Binding-site contacts:
Ligand atom C5 contacts residue ILE183 of chain 30.A at 4.4 Å (hydrophobic).
Ligand atom O contacts residue ASN194 of chain 30.A at 3.0 Å (h-bond).
Ligand atom C5 contacts residue ILE95 of chain 30.A at 3.8 Å (hydrophobic).
Ligand atom C7 contacts residue ILE95 of chain 30.A at 4.3 Å (hydrophobic).
Ligand atom N contacts residue MET181 of chain 30.A at 3.9 Å.
Ligand atom C4 contacts residue ILE183 of chain 30.A at 4.2 Å (hydrophobic).
Ligand atom O contacts residue LEU107 of chain 30.A at 4.4 Å.
Ligand atom C1 contacts residue ILE219 of chain 30.A at 4.1 Å (hydrophobic).
Ligand atom N contacts residue TYR146 of chain 30.A at 4.1 Å.
Ligand atom C4 contacts residue ILE95 of chain 30.A at 4.0 Å (hydrophobic).
Ligand atom C2 contacts residue TYR146 of chain 30.A at 3.9 Å (hydrophobic).
Ligand atom C9 contacts residue TYR192 of chain 30.A at 4.1 Å (hydrophobic).
Ligand atom C7 contacts residue PHE240 of chain 30.A at 3.9 Å (hydrophobic).
Ligand atom C2 contacts residue ILE95 of chain 30.A at 3.8 Å (hydrophobic).
Ligand atom C2 contacts residue ILE183 of chain 30.A at 4.2 Å (hydrophobic).
Ligand atom C contacts residue TYR192 of chain 30.A at 4.2 Å (hydrophobic).
Ligand atom C6 contacts residue TYR192 of chain 30.A at 4.4 Å (hydrophobic).
Ligand atom CA2 contacts residue PHE115 of chain 30.A at 4.3 Å (hydrophobic).
Ligand atom C8 contacts residue TYR192 of chain 30.A at 3.6 Å (hydrophobic).
Ligand atom N contacts residue ILE219 of chain 30.A at 4.0 Å.
Ligand atom C8 contacts residue MET216 of chain 30.A at 3.9 Å (hydrophobic).
Ligand atom C10 contacts residue MET216 of chain 30.A at 3.6 Å (hydrophobic).
Ligand atom O contacts residue VAL113 of chain 30.A at 4.0 Å.
Ligand atom OXT contacts residue TYR210 of chain 30.A at 3.0 Å (h-bond).
Ligand atom O contacts residue TYR192 of chain 30.A at 3.9 Å.
Ligand atom C3 contacts residue ILE183 of chain 30.A at 3.7 Å (hydrophobic).
Ligand atom C5 contacts residue PHE240 of chain 30.A at 4.1 Å (hydrophobic).
Ligand atom C contacts residue TYR210 of chain 30.A at 4.1 Å (hydrophobic).
Ligand atom C9 contacts residue PHE115 of chain 30.A at 4.1 Å (hydrophobic).
Ligand atom C9 contacts residue PHE240 of chain 30.A at 4.1 Å (hydrophobic).
Ligand atom C1 contacts residue ILE183 of chain 30.A at 4.2 Å (hydrophobic).
Ligand atom C1 contacts residue VAL119 of chain 30.A at 4.2 Å (hydrophobic).
Ligand atom C3 contacts residue ILE95 of chain 30.A at 4.2 Å (hydrophobic).
Ligand atom C6 contacts residue ILE95 of chain 30.A at 4.1 Å (hydrophobic).
Ligand atom OXT contacts residue MET216 of chain 30.A at 4.2 Å.
Ligand atom C contacts residue ASN194 of chain 30.A at 4.0 Å.
Ligand atom C7 contacts residue TYR192 of chain 30.A at 4.4 Å (hydrophobic).
Ligand atom C10 contacts residue TYR192 of chain 30.A at 4.3 Å (hydrophobic).
Ligand atom C7 contacts residue VAL117 of chain 30.A at 4.3 Å (hydrophobic).
Ligand atom OXT contacts residue ASN194 of chain 30.A at 4.3 Å.

Sequence of chain 30.A:
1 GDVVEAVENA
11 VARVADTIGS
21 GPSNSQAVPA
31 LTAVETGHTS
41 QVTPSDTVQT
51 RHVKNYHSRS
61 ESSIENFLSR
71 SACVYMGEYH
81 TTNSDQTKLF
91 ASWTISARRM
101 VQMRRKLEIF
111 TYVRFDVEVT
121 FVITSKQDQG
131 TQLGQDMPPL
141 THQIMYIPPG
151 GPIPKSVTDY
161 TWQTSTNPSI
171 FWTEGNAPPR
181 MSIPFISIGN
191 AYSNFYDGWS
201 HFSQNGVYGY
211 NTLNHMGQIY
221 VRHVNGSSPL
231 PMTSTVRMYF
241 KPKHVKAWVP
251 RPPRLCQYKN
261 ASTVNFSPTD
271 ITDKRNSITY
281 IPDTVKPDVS

This protein binds this small molecule.
Small molecule (SMILES): NCCCCCCCCCCCC(=O)O